The small molecule below binds the protein below.
Small molecule (SMILES): CC(=O)N[C@@H]1[C@@H](O)[C@H](O)[C@@H](CO)O[C@H]1O

Binding-site contacts:
Ligand atom C2 contacts residue ASN61 of chain 1.M at 2.5 Å.
Ligand atom O5 contacts residue ASN61 of chain 1.M at 2.4 Å (h-bond).
Ligand atom C6 contacts residue TYR28 of chain 1.M at 4.2 Å (hydrophobic).
Ligand atom C8 contacts residue THR29 of chain 1.M at 3.7 Å.
Ligand atom N2 contacts residue ASN61 of chain 1.M at 3.0 Å (h-bond).
Ligand atom C5 contacts residue TYR28 of chain 1.M at 3.7 Å (hydrophobic).
Ligand atom O5 contacts residue TYR28 of chain 1.M at 3.8 Å.
Ligand atom O7 contacts residue ASN61 of chain 1.M at 3.4 Å (h-bond).
Ligand atom C1 contacts residue ASN61 of chain 1.M at 1.4 Å.
Ligand atom C1 contacts residue TYR28 of chain 1.M at 3.9 Å (hydrophobic).
Ligand atom C8 contacts residue ASN61 of chain 1.M at 3.8 Å.
Ligand atom C3 contacts residue ASN61 of chain 1.M at 3.8 Å.
Ligand atom C7 contacts residue ASN61 of chain 1.M at 3.3 Å.
Ligand atom C5 contacts residue ASN61 of chain 1.M at 3.6 Å.
Ligand atom C4 contacts residue ASN61 of chain 1.M at 4.2 Å.
Ligand atom C8 contacts residue ASN30 of chain 1.M at 3.2 Å.
Ligand atom C8 contacts residue SER60 of chain 1.M at 3.8 Å.
Ligand atom C7 contacts residue ASN30 of chain 1.M at 4.5 Å.

Sequence of chain 1.M:
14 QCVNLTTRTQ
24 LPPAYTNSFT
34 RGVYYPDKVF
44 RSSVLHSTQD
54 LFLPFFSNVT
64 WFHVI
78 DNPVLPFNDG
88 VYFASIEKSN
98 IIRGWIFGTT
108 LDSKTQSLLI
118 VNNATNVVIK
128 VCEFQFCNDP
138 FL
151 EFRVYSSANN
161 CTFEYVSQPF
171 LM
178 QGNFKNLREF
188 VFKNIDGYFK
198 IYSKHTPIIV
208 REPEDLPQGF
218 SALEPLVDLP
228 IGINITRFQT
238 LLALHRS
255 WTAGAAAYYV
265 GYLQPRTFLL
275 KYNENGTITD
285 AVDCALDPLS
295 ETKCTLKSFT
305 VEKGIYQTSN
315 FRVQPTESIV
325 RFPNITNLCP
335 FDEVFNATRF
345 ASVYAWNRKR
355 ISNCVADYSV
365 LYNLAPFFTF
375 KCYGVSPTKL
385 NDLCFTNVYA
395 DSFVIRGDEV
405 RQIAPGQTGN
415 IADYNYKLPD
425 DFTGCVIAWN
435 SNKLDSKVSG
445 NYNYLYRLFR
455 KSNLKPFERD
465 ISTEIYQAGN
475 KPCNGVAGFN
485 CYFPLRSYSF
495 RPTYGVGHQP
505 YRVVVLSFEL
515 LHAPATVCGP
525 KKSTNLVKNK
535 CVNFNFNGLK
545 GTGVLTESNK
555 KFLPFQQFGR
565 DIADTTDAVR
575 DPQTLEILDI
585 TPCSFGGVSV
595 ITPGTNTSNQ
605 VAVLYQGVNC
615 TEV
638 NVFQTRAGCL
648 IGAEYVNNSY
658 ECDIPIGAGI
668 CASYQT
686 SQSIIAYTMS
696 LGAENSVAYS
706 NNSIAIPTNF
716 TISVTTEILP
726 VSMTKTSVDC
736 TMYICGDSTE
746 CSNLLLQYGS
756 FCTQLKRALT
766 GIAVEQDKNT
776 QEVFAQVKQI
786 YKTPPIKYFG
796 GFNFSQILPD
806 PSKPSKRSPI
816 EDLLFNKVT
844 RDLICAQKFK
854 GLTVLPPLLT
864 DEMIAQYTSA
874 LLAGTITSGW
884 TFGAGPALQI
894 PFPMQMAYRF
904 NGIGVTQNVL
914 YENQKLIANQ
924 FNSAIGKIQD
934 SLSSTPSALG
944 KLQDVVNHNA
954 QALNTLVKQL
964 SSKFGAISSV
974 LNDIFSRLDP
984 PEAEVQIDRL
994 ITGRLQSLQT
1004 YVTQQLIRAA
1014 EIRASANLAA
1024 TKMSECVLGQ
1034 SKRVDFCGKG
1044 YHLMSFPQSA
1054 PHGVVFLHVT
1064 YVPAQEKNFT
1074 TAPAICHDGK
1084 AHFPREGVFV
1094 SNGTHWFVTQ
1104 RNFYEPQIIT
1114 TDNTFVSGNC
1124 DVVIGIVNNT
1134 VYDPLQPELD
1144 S